Binding-site contacts:
Ligand atom C9 contacts residue HIS255 of chain 1.A at 4.0 Å.
Ligand atom C8 contacts residue GLN176 of chain 1.A at 3.8 Å.
Ligand atom O3 contacts residue LEU175 of chain 1.A at 3.3 Å.
Ligand atom C8 contacts residue ALA162 of chain 1.A at 3.9 Å (hydrophobic).
Ligand atom C1 contacts residue GLN176 of chain 1.A at 3.5 Å.
Ligand atom C5 contacts residue GLN176 of chain 1.A at 3.9 Å.
Ligand atom C5 contacts residue GLU168 of chain 1.A at 3.1 Å.
Ligand atom C1 contacts residue ALA162 of chain 1.A at 4.1 Å (hydrophobic).
Ligand atom O4 contacts residue PHE165 of chain 1.A at 3.6 Å.
Ligand atom C8 contacts residue LEU137 of chain 1.A at 3.9 Å (hydrophobic).
Ligand atom C4 contacts residue GLU168 of chain 1.A at 3.2 Å.
Ligand atom C7 contacts residue GLN176 of chain 1.A at 3.5 Å.
Ligand atom C10 contacts residue PHE200 of chain 1.A at 4.0 Å (hydrophobic).
Ligand atom O4 contacts residue GLN176 of chain 1.A at 3.8 Å.
Ligand atom C4 contacts residue GLN176 of chain 1.A at 4.1 Å.
Ligand atom O4 contacts residue GLU168 of chain 1.A at 2.5 Å (salt-bridge).
Ligand atom C10 contacts residue PHE60 of chain 1.A at 3.8 Å (hydrophobic).
Ligand atom C5 contacts residue PHE165 of chain 1.A at 4.0 Å (hydrophobic).
Ligand atom O2 contacts residue GLY59 of chain 1.A at 3.3 Å.
Ligand atom C4 contacts residue PHE165 of chain 1.A at 3.4 Å (hydrophobic).
Ligand atom C2 contacts residue PHE165 of chain 1.A at 4.0 Å (hydrophobic).
Ligand atom O2 contacts residue PHE60 of chain 1.A at 2.7 Å (h-bond).
Ligand atom C10 contacts residue PHE165 of chain 1.A at 4.0 Å (hydrophobic).
Ligand atom C2 contacts residue GLN176 of chain 1.A at 3.6 Å.
Ligand atom C9 contacts residue PHE60 of chain 1.A at 3.6 Å (hydrophobic).
Ligand atom O3 contacts residue PHE165 of chain 1.A at 3.7 Å.
Ligand atom C3 contacts residue PHE165 of chain 1.A at 3.4 Å (hydrophobic).
Ligand atom C7 contacts residue ALA162 of chain 1.A at 3.6 Å (hydrophobic).
Ligand atom O2 contacts residue LEU137 of chain 1.A at 3.0 Å (h-bond).
Ligand atom O4 contacts residue LEU175 of chain 1.A at 3.8 Å.
Ligand atom O2 contacts residue SER136 of chain 1.A at 2.9 Å (h-bond).
Ligand atom C9 contacts residue SER136 of chain 1.A at 3.3 Å.
Ligand atom O1 contacts residue SER136 of chain 1.A at 3.0 Å (h-bond).
Ligand atom C9 contacts residue LEU137 of chain 1.A at 3.7 Å (hydrophobic).
Ligand atom C10 contacts residue LEU175 of chain 1.A at 4.0 Å (hydrophobic).
Ligand atom O4 contacts residue ILE169 of chain 1.A at 3.8 Å.
Ligand atom C6 contacts residue GLN176 of chain 1.A at 3.8 Å.
Ligand atom O3 contacts residue ILE169 of chain 1.A at 3.7 Å.
Ligand atom O1 contacts residue HIS255 of chain 1.A at 3.0 Å (h-bond).
Ligand atom C8 contacts residue PHE60 of chain 1.A at 3.5 Å (hydrophobic).

Sequence of chain 1.A:
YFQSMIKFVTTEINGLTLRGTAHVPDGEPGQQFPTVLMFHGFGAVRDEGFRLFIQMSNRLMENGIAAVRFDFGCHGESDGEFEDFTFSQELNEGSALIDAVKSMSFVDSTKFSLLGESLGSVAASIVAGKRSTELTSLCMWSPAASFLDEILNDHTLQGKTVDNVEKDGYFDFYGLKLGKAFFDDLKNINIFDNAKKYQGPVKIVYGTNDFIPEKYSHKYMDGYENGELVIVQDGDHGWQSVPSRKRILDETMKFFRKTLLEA

A small-molecule ligand and the protein it binds are described below.
Small molecule (SMILES): COc1cc(/C=C/C(=O)O)ccc1O